Sequence of chain 1.A:
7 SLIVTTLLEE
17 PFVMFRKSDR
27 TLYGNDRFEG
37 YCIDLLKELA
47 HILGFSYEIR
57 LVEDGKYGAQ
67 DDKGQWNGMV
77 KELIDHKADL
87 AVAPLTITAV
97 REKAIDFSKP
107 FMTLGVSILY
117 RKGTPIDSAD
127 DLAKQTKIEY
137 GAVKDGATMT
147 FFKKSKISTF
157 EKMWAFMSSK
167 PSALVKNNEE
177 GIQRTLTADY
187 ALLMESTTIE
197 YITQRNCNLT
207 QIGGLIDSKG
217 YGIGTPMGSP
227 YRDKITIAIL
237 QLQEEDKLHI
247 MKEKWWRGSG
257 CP

Binding-site contacts:
Ligand atom OXT contacts residue GLY142 of chain 1.A at 3.8 Å.
Ligand atom OD1 contacts residue GLY142 of chain 1.A at 3.5 Å.
Ligand atom CD contacts residue GLU191 of chain 1.A at 3.8 Å.
Ligand atom CG contacts residue TYR63 of chain 1.A at 3.5 Å (hydrophobic).
Ligand atom OXT contacts residue ARG97 of chain 1.A at 2.8 Å (salt-bridge).
Ligand atom OD1 contacts residue THR144 of chain 1.A at 3.0 Å (h-bond).
Ligand atom C contacts residue ARG97 of chain 1.A at 3.3 Å.
Ligand atom CG1 contacts residue ALA143 of chain 1.A at 4.0 Å (hydrophobic).
Ligand atom CA contacts residue THR92 of chain 1.A at 3.2 Å.
Ligand atom N contacts residue TYR217 of chain 1.A at 4.1 Å.
Ligand atom CA contacts residue PRO90 of chain 1.A at 4.1 Å (hydrophobic).
Ligand atom CD contacts residue PRO90 of chain 1.A at 3.3 Å (hydrophobic).
Ligand atom O contacts residue LEU91 of chain 1.A at 3.7 Å.
Ligand atom CA contacts residue GLU191 of chain 1.A at 3.3 Å.
Ligand atom CD1 contacts residue GLU15 of chain 1.A at 3.4 Å.
Ligand atom OD2 contacts residue GLU191 of chain 1.A at 3.9 Å.
Ligand atom O contacts residue ARG97 of chain 1.A at 2.8 Å (salt-bridge).
Ligand atom CG2 contacts residue TYR63 of chain 1.A at 3.3 Å (hydrophobic).
Ligand atom CG2 contacts residue ASN174 of chain 1.A at 4.2 Å.
Ligand atom OD1 contacts residue ALA143 of chain 1.A at 2.8 Å (h-bond).
Ligand atom CD1 contacts residue TYR63 of chain 1.A at 3.4 Å (hydrophobic).
Ligand atom O contacts residue THR92 of chain 1.A at 2.9 Å (h-bond).
Ligand atom CG1 contacts residue GLU191 of chain 1.A at 3.9 Å.
Ligand atom O contacts residue PRO90 of chain 1.A at 3.4 Å (h-bond).
Ligand atom OXT contacts residue TYR63 of chain 1.A at 4.2 Å.
Ligand atom N contacts residue PRO90 of chain 1.A at 2.9 Å (h-bond).
Ligand atom CD1 contacts residue ASN174 of chain 1.A at 3.2 Å.
Ligand atom CD2 contacts residue VAL139 of chain 1.A at 3.6 Å (hydrophobic).
Ligand atom C contacts residue THR92 of chain 1.A at 3.4 Å.
Ligand atom CB1 contacts residue GLU191 of chain 1.A at 3.7 Å.
Ligand atom CG1 contacts residue THR144 of chain 1.A at 3.3 Å.
Ligand atom CA contacts residue ALA143 of chain 1.A at 4.0 Å (hydrophobic).
Ligand atom N contacts residue THR92 of chain 1.A at 3.2 Å (h-bond).
Ligand atom C contacts residue ALA143 of chain 1.A at 3.6 Å (hydrophobic).
Ligand atom N contacts residue GLU191 of chain 1.A at 3.1 Å (salt-bridge).
Ligand atom CD contacts residue TYR63 of chain 1.A at 3.6 Å (hydrophobic).
Ligand atom CD2 contacts residue TYR63 of chain 1.A at 3.6 Å (hydrophobic).
Ligand atom O contacts residue TYR63 of chain 1.A at 3.8 Å.
Ligand atom OD2 contacts residue THR144 of chain 1.A at 2.5 Å (h-bond).
Ligand atom OXT contacts residue ALA143 of chain 1.A at 3.0 Å (h-bond).

A small-molecule ligand and the protein it binds are described below.
Small molecule (SMILES): C=C(C)[C@H]1CN[C@H](C(=O)O)[C@H]1CC(=O)O